Sequence of chain 1.A:
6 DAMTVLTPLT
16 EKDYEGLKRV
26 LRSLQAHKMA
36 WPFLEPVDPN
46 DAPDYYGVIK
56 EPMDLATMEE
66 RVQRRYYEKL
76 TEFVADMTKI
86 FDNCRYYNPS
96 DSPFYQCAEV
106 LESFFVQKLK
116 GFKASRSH

A protein and the small-molecule ligand that binds it are described below.
Small molecule (SMILES): CN1C[C@H](Nc2nc3c(c(=O)n2C)CCC3)C[C@H](c2ccccc2)C1

Binding-site contacts:
Ligand atom C6 contacts residue PRO37 of chain 1.E at 3.8 Å (hydrophobic).
Ligand atom C14 contacts residue TYR92 of chain 1.E at 3.5 Å (hydrophobic).
Ligand atom C14 contacts residue ASN93 of chain 1.E at 3.6 Å.
Ligand atom C1 contacts residue PRO41 of chain 1.E at 3.3 Å (hydrophobic).
Ligand atom C16 contacts residue ASN93 of chain 1.E at 3.6 Å.
Ligand atom N18 contacts residue PHE99 of chain 1.E at 3.6 Å.
Ligand atom C9 contacts residue PHE99 of chain 1.E at 3.6 Å (hydrophobic).
Ligand atom N18 contacts residue VAL42 of chain 1.E at 3.8 Å.
Ligand atom C19 contacts residue PRO37 of chain 1.E at 2.9 Å (hydrophobic).
Ligand atom C15 contacts residue ASN93 of chain 1.E at 4.0 Å.
Ligand atom C24 contacts residue THR12 of chain 1.A at 4.1 Å.
Ligand atom C19 contacts residue PHE38 of chain 1.E at 3.4 Å (hydrophobic).
Ligand atom C13 contacts residue TYR92 of chain 1.E at 3.5 Å (hydrophobic).
Ligand atom C22 contacts residue TRP36 of chain 1.E at 3.5 Å (hydrophobic).
Ligand atom C7 contacts residue ASP43 of chain 1.E at 4.1 Å.
Ligand atom C11 contacts residue VAL42 of chain 1.E at 3.6 Å (hydrophobic).
Ligand atom C5 contacts residue PRO37 of chain 1.E at 3.7 Å (hydrophobic).
Ligand atom N8 contacts residue PRO37 of chain 1.E at 2.8 Å (h-bond).
Ligand atom C13 contacts residue TYR50 of chain 1.E at 3.8 Å (hydrophobic).
Ligand atom C23 contacts residue TRP36 of chain 1.E at 3.9 Å (hydrophobic).
Ligand atom C7 contacts residue VAL42 of chain 1.E at 4.0 Å (hydrophobic).
Ligand atom N10 contacts residue PHE99 of chain 1.E at 3.9 Å.
Ligand atom C7 contacts residue PRO41 of chain 1.E at 4.0 Å (hydrophobic).
Ligand atom C16 contacts residue PHE99 of chain 1.E at 4.0 Å (hydrophobic).
Ligand atom N18 contacts residue PRO37 of chain 1.E at 3.9 Å.
Ligand atom C14 contacts residue TYR50 of chain 1.E at 3.9 Å (hydrophobic).
Ligand atom C19 contacts residue PHE99 of chain 1.E at 3.9 Å (hydrophobic).
Ligand atom N8 contacts residue PHE99 of chain 1.E at 4.0 Å.
Ligand atom C12 contacts residue ASP46 of chain 1.E at 4.0 Å.
Ligand atom C15 contacts residue VAL42 of chain 1.E at 3.7 Å (hydrophobic).
Ligand atom O17 contacts residue ASN93 of chain 1.E at 2.9 Å (h-bond).
Ligand atom C21 contacts residue TRP36 of chain 1.E at 3.5 Å (hydrophobic).
Ligand atom C12 contacts residue ALA47 of chain 1.E at 3.8 Å (hydrophobic).
Ligand atom C9 contacts residue VAL42 of chain 1.E at 3.7 Å (hydrophobic).
Ligand atom O17 contacts residue CYS89 of chain 1.E at 3.7 Å.
Ligand atom N10 contacts residue VAL42 of chain 1.E at 3.6 Å.
Ligand atom C13 contacts residue ALA47 of chain 1.E at 3.3 Å (hydrophobic).
Ligand atom C16 contacts residue VAL42 of chain 1.E at 3.9 Å (hydrophobic).
Ligand atom C9 contacts residue PRO37 of chain 1.E at 3.7 Å (hydrophobic).
Ligand atom N2 contacts residue ASP46 of chain 1.E at 3.9 Å.

Sequence of chain 1.E:
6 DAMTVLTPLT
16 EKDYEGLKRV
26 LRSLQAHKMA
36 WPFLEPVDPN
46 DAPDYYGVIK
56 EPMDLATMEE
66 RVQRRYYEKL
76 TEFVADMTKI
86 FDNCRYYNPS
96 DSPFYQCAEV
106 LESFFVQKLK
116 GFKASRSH